Sequence of chain 1.A:
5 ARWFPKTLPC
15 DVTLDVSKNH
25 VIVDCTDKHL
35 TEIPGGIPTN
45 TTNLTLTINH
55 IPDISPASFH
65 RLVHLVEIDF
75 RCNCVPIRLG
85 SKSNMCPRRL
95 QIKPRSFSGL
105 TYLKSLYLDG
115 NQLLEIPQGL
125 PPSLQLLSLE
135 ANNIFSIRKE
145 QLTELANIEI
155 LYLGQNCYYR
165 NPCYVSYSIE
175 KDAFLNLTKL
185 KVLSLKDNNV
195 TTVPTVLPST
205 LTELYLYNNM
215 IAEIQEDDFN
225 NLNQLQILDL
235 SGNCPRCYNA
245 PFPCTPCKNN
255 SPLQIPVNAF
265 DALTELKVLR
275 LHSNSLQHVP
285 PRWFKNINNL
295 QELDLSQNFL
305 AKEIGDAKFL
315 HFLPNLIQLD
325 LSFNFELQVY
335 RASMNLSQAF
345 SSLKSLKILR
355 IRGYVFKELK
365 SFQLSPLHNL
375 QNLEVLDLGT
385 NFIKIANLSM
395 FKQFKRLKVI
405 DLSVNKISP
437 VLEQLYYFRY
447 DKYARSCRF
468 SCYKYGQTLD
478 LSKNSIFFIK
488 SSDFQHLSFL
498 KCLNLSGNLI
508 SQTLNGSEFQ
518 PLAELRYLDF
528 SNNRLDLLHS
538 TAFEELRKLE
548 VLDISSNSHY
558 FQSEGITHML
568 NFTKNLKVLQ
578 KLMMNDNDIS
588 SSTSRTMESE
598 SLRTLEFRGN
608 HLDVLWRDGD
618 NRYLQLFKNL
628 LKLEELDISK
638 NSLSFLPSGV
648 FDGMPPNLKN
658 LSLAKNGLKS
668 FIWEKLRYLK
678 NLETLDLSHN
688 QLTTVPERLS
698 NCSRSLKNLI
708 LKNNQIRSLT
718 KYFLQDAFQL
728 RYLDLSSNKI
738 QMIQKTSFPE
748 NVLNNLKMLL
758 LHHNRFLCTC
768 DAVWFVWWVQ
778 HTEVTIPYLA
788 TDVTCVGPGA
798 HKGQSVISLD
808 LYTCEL

The small molecule below binds the protein below.
Small molecule (SMILES): CC(=O)N[C@@H]1[C@@H](O)[C@H](O)[C@@H](CO)O[C@H]1O

Binding-site contacts:
Ligand atom N2 contacts residue ASN391 of chain 1.A at 3.0 Å (h-bond).
Ligand atom O5 contacts residue SER393 of chain 1.A at 3.9 Å.
Ligand atom C4 contacts residue ASN391 of chain 1.A at 4.3 Å.
Ligand atom O4 contacts residue HIS493 of chain 1.A at 3.7 Å.
Ligand atom O6 contacts residue LYS396 of chain 1.A at 2.6 Å (salt-bridge).
Ligand atom C6 contacts residue SER393 of chain 1.A at 4.2 Å.
Ligand atom C6 contacts residue LYS396 of chain 1.A at 3.2 Å.
Ligand atom C7 contacts residue ASN391 of chain 1.A at 3.4 Å.
Ligand atom O6 contacts residue SER393 of chain 1.A at 3.5 Å.
Ligand atom C3 contacts residue ASN391 of chain 1.A at 3.9 Å.
Ligand atom C1 contacts residue SER393 of chain 1.A at 4.2 Å.
Ligand atom C5 contacts residue HIS493 of chain 1.A at 4.2 Å.
Ligand atom O5 contacts residue ASN391 of chain 1.A at 2.3 Å (h-bond).
Ligand atom C5 contacts residue SER393 of chain 1.A at 3.9 Å.
Ligand atom C1 contacts residue ASN391 of chain 1.A at 1.4 Å.
Ligand atom O6 contacts residue HIS493 of chain 1.A at 3.9 Å.
Ligand atom O7 contacts residue ASN391 of chain 1.A at 3.3 Å (h-bond).
Ligand atom C5 contacts residue ASN391 of chain 1.A at 3.6 Å.
Ligand atom C6 contacts residue HIS493 of chain 1.A at 4.0 Å.
Ligand atom C2 contacts residue ASN391 of chain 1.A at 2.5 Å.